The protein below binds the small molecule below.
Small molecule (SMILES): O=P(O)(O)OC[C@H]1O[C@@](CO)(O[C@H]2O[C@H](CO)[C@@H](O)[C@H](O)[C@H]2O)[C@@H](O)[C@@H]1O

Sequence of chain 1.H:
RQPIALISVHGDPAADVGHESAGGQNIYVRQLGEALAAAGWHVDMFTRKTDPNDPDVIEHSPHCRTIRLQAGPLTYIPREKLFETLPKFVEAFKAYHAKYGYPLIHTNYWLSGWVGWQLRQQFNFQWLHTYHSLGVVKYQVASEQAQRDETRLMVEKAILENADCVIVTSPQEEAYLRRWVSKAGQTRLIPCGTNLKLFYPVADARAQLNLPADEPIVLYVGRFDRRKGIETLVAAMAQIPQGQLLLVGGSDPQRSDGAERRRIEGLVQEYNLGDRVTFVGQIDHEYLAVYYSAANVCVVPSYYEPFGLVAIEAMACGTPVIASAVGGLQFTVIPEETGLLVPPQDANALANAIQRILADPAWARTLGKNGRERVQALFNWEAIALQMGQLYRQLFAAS

Binding-site contacts:
Ligand atom C2 contacts residue HIS161 of chain 1.H at 3.0 Å.
Ligand atom O1P contacts residue TYR138 of chain 1.H at 3.6 Å (h-bond).
Ligand atom C3 contacts residue GLU334 of chain 1.H at 3.6 Å.
Ligand atom O3P contacts residue LYS167 of chain 1.H at 3.4 Å (salt-bridge).
Ligand atom O1 contacts residue GLN54 of chain 1.H at 3.0 Å (h-bond).
Ligand atom O3 contacts residue GLN54 of chain 1.H at 3.3 Å.
Ligand atom O3P contacts residue ARG108 of chain 1.H at 3.4 Å (salt-bridge).
Ligand atom O6 contacts residue CYS221 of chain 1.H at 3.5 Å (h-bond).
Ligand atom O2P contacts residue ARG256 of chain 1.H at 3.4 Å (salt-bridge).
Ligand atom C6 contacts residue GLY53 of chain 1.H at 3.6 Å.
Ligand atom O1 contacts residue UDP1 of chain 1.CA at 2.6 Å (h-bond).
Ligand atom C4 contacts residue PHE336 of chain 1.H at 3.6 Å (hydrophobic).
Ligand atom O3 contacts residue PRO335 of chain 1.H at 2.8 Å (h-bond).
Ligand atom C3 contacts residue GLN54 of chain 1.H at 3.6 Å.
Ligand atom O3P contacts residue TYR138 of chain 1.H at 3.2 Å (h-bond).
Ligand atom O5 contacts residue HIS161 of chain 1.H at 2.8 Å.
Ligand atom O1P contacts residue SER162 of chain 1.H at 3.0 Å (h-bond).
Ligand atom C1 contacts residue UDP1 of chain 1.CA at 2.8 Å.
Ligand atom C4 contacts residue HIS39 of chain 1.H at 3.6 Å.
Ligand atom C4 contacts residue UDP1 of chain 1.CA at 3.3 Å.
Ligand atom O6 contacts residue HIS161 of chain 1.H at 3.1 Å (h-bond).
Ligand atom C6 contacts residue HIS161 of chain 1.H at 3.0 Å.
Ligand atom O3 contacts residue PHE336 of chain 1.H at 3.4 Å (h-bond).
Ligand atom O3 contacts residue UDP1 of chain 1.CA at 3.6 Å (h-bond).
Ligand atom C5 contacts residue HIS161 of chain 1.H at 3.5 Å.
Ligand atom O6 contacts residue ARG108 of chain 1.H at 3.0 Å (salt-bridge).
Ligand atom O1 contacts residue GLY52 of chain 1.H at 2.8 Å.
Ligand atom C3 contacts residue UDP1 of chain 1.CA at 3.2 Å.
Ligand atom O2P contacts residue LYS167 of chain 1.H at 3.6 Å (salt-bridge).
Ligand atom C1 contacts residue HIS161 of chain 1.H at 3.2 Å.
Ligand atom C1 contacts residue GLY52 of chain 1.H at 3.6 Å.
Ligand atom O5 contacts residue UDP1 of chain 1.CA at 3.6 Å (h-bond).
Ligand atom O2 contacts residue UDP1 of chain 1.CA at 2.6 Å (h-bond).
Ligand atom O2P contacts residue TYR333 of chain 1.H at 3.2 Å (h-bond).
Ligand atom C2 contacts residue UDP1 of chain 1.CA at 3.4 Å.
Ligand atom O2 contacts residue ARG256 of chain 1.H at 3.2 Å (salt-bridge).
Ligand atom O3 contacts residue GLU334 of chain 1.H at 2.5 Å (salt-bridge).
Ligand atom O4 contacts residue UDP1 of chain 1.CA at 2.3 Å (h-bond).
Ligand atom O4 contacts residue PHE336 of chain 1.H at 3.2 Å (h-bond).
Ligand atom O1 contacts residue GLY53 of chain 1.H at 2.7 Å (h-bond).